This protein binds this small molecule.
Small molecule (SMILES): CC(=O)N[C@@H]1[C@@H](O)[C@H](O)[C@@H](CO)O[C@H]1O

Sequence of chain 2.G:
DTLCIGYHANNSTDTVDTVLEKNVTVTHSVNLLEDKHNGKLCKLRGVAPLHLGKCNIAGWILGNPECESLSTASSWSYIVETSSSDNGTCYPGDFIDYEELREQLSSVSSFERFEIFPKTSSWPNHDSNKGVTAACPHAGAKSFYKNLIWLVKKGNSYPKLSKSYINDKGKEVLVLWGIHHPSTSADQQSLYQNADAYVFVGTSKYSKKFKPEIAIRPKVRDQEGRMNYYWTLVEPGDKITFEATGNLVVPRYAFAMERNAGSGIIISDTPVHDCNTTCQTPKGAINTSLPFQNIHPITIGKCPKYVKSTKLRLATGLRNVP

Binding-site contacts:
Ligand atom O6 contacts residue ASN280 of chain 2.G at 4.4 Å.
Ligand atom C1 contacts residue LYS47 of chain 2.G at 4.2 Å.
Ligand atom N2 contacts residue ASN280 of chain 2.G at 3.5 Å (h-bond).
Ligand atom C7 contacts residue ASN280 of chain 2.G at 4.3 Å.
Ligand atom O5 contacts residue LYS47 of chain 2.G at 3.9 Å.
Ligand atom C4 contacts residue ASN280 of chain 2.G at 4.2 Å.
Ligand atom O6 contacts residue GLY50 of chain 2.G at 4.0 Å.
Ligand atom C1 contacts residue ASN280 of chain 2.G at 1.4 Å.
Ligand atom C2 contacts residue ASN280 of chain 2.G at 2.9 Å.
Ligand atom O5 contacts residue ASN280 of chain 2.G at 2.1 Å (h-bond).
Ligand atom C3 contacts residue ASN280 of chain 2.G at 4.1 Å.
Ligand atom C6 contacts residue ASN280 of chain 2.G at 4.4 Å.
Ligand atom C5 contacts residue ASN280 of chain 2.G at 3.5 Å.
Ligand atom C6 contacts residue GLY50 of chain 2.G at 3.9 Å.
Ligand atom C5 contacts residue LYS47 of chain 2.G at 4.0 Å.
Ligand atom O5 contacts residue GLY50 of chain 2.G at 3.8 Å.